A small-molecule ligand and the protein it binds are described below.
Small molecule (SMILES): CC(=O)N[C@@H]1[C@@H](O)[C@H](O)[C@@H](CO)O[C@H]1O

Sequence of chain 2.A:
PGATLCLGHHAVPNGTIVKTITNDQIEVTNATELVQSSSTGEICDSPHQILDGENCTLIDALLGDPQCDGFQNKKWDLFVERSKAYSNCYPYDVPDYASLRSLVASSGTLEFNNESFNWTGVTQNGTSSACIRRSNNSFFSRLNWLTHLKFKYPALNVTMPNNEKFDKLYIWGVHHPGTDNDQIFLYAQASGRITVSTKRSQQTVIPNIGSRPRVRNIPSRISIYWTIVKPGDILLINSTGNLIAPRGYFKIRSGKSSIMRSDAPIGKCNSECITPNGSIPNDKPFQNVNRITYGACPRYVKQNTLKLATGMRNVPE

Binding-site contacts:
Ligand atom N2 contacts residue ASN16 of chain 2.A at 2.9 Å (h-bond).
Ligand atom C3 contacts residue ASN16 of chain 2.A at 3.8 Å.
Ligand atom O7 contacts residue ASN16 of chain 2.A at 3.3 Å (h-bond).
Ligand atom O5 contacts residue ASN16 of chain 2.A at 2.4 Å (h-bond).
Ligand atom C8 contacts residue ASN16 of chain 2.A at 3.1 Å.
Ligand atom C4 contacts residue ASN16 of chain 2.A at 4.2 Å.
Ligand atom C8 contacts residue ASN32 of chain 2.A at 4.0 Å.
Ligand atom C8 contacts residue GLY17 of chain 2.A at 4.2 Å.
Ligand atom C1 contacts residue ASN16 of chain 2.A at 1.4 Å.
Ligand atom O7 contacts residue THR18 of chain 2.A at 4.3 Å.
Ligand atom C7 contacts residue THR18 of chain 2.A at 4.1 Å.
Ligand atom C2 contacts residue ASN16 of chain 2.A at 2.5 Å.
Ligand atom C5 contacts residue ASN16 of chain 2.A at 3.7 Å.
Ligand atom C7 contacts residue ASN16 of chain 2.A at 3.1 Å.
Ligand atom C8 contacts residue THR31 of chain 2.A at 3.6 Å.
Ligand atom C8 contacts residue THR18 of chain 2.A at 2.9 Å.